This small molecule binds to this protein.
Small molecule (SMILES): CC(=O)N[C@@H]1[C@@H](O)[C@H](O)[C@@H](CO)O[C@H]1O

Sequence of chain 1.B:
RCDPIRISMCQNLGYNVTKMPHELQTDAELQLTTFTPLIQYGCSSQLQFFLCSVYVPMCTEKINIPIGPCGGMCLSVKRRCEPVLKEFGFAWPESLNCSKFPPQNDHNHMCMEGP

Binding-site contacts:
Ligand atom C6 contacts residue SER107 of chain 1.B at 3.5 Å.
Ligand atom C2 contacts residue ASN105 of chain 1.B at 2.5 Å.
Ligand atom O7 contacts residue GLU102 of chain 1.B at 4.0 Å.
Ligand atom N2 contacts residue ASN105 of chain 1.B at 2.9 Å (h-bond).
Ligand atom O6 contacts residue SER107 of chain 1.B at 4.4 Å.
Ligand atom C1 contacts residue ASN105 of chain 1.B at 1.5 Å.
Ligand atom C5 contacts residue ASN105 of chain 1.B at 3.8 Å.
Ligand atom C8 contacts residue GLU102 of chain 1.B at 4.2 Å.
Ligand atom C1 contacts residue SER107 of chain 1.B at 4.3 Å.
Ligand atom C5 contacts residue SER107 of chain 1.B at 4.1 Å.
Ligand atom O5 contacts residue SER107 of chain 1.B at 3.3 Å.
Ligand atom C7 contacts residue ASN105 of chain 1.B at 4.2 Å.
Ligand atom O5 contacts residue ASN105 of chain 1.B at 2.5 Å (h-bond).
Ligand atom C4 contacts residue ASN105 of chain 1.B at 4.3 Å.
Ligand atom C3 contacts residue ASN105 of chain 1.B at 3.9 Å.